This protein binds this small molecule.
Small molecule (SMILES): O=c1[nH]cnc2c1ncn2[C@@H]1O[C@H](COP(=O)(O)O)[C@@H](O)[C@H]1O

Sequence of chain 1.G:
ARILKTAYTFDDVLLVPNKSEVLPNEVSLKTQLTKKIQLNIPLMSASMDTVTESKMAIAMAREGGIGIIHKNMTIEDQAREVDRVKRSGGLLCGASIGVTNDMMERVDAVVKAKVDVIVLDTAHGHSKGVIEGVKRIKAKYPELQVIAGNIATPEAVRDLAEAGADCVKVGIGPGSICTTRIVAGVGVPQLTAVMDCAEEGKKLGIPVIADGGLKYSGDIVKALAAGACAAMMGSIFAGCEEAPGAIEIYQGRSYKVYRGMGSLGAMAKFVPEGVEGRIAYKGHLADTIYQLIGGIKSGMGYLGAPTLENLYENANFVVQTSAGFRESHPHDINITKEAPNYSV

Binding-site contacts:
Ligand atom C2 contacts residue 2YA1 of chain 1.DA at 3.4 Å.
Ligand atom C2 contacts residue GLU290 of chain 1.G at 3.4 Å.
Ligand atom O1P contacts residue GLY179 of chain 1.G at 3.6 Å.
Ligand atom C5' contacts residue TYR262 of chain 1.G at 3.6 Å (hydrophobic).
Ligand atom O2P contacts residue SER180 of chain 1.G at 2.9 Å (h-bond).
Ligand atom N3 contacts residue 2YA1 of chain 1.DA at 3.5 Å.
Ligand atom O3' contacts residue ALA50 of chain 1.G at 3.2 Å.
Ligand atom O6 contacts residue GLY264 of chain 1.G at 3.0 Å.
Ligand atom O6 contacts residue GLY291 of chain 1.G at 3.6 Å.
Ligand atom P contacts residue SER180 of chain 1.G at 3.6 Å.
Ligand atom O5' contacts residue GLY216 of chain 1.G at 3.4 Å.
Ligand atom O3' contacts residue ASP215 of chain 1.G at 2.5 Å (salt-bridge).
Ligand atom O6 contacts residue MET265 of chain 1.G at 3.0 Å (h-bond).
Ligand atom O3P contacts residue SER239 of chain 1.G at 3.1 Å (h-bond).
Ligand atom O3P contacts residue GLY238 of chain 1.G at 2.8 Å (h-bond).
Ligand atom C4' contacts residue ASP215 of chain 1.G at 3.4 Å.
Ligand atom N7 contacts residue MET265 of chain 1.G at 2.9 Å (h-bond).
Ligand atom N7 contacts residue ILE181 of chain 1.G at 3.7 Å.
Ligand atom O6 contacts residue SER267 of chain 1.G at 3.4 Å (h-bond).
Ligand atom O6 contacts residue GLY266 of chain 1.G at 2.5 Å (h-bond).
Ligand atom C4 contacts residue 2YA1 of chain 1.DA at 3.6 Å.
Ligand atom C5 contacts residue MET265 of chain 1.G at 3.6 Å (hydrophobic).
Ligand atom C2 contacts residue CYS182 of chain 1.G at 3.4 Å (hydrophobic).
Ligand atom C3' contacts residue ASP215 of chain 1.G at 3.4 Å.
Ligand atom O2' contacts residue ASP215 of chain 1.G at 2.2 Å (salt-bridge).
Ligand atom N1 contacts residue GLU290 of chain 1.G at 2.9 Å (salt-bridge).
Ligand atom C2' contacts residue ASP215 of chain 1.G at 3.5 Å.
Ligand atom P contacts residue TYR262 of chain 1.G at 3.6 Å.
Ligand atom O5' contacts residue GLY179 of chain 1.G at 3.4 Å.
Ligand atom P contacts residue SER239 of chain 1.G at 3.7 Å.
Ligand atom O1P contacts residue GLY217 of chain 1.G at 3.1 Å (h-bond).
Ligand atom N7 contacts residue GLY264 of chain 1.G at 3.5 Å.
Ligand atom C8 contacts residue MET52 of chain 1.G at 3.4 Å (hydrophobic).
Ligand atom O1P contacts residue SER180 of chain 1.G at 2.9 Å (h-bond).
Ligand atom C6 contacts residue GLY266 of chain 1.G at 3.6 Å.
Ligand atom C5 contacts residue ILE181 of chain 1.G at 3.6 Å (hydrophobic).
Ligand atom O2P contacts residue SER239 of chain 1.G at 3.1 Å (h-bond).
Ligand atom N7 contacts residue MET52 of chain 1.G at 3.5 Å.
Ligand atom O2P contacts residue TYR262 of chain 1.G at 2.3 Å (h-bond).
Ligand atom N1 contacts residue 2YA1 of chain 1.DA at 3.7 Å.